The protein below binds the small molecule below.
Small molecule (SMILES): O=c1ccc2ccccc2o1

Sequence of chain 2.A:
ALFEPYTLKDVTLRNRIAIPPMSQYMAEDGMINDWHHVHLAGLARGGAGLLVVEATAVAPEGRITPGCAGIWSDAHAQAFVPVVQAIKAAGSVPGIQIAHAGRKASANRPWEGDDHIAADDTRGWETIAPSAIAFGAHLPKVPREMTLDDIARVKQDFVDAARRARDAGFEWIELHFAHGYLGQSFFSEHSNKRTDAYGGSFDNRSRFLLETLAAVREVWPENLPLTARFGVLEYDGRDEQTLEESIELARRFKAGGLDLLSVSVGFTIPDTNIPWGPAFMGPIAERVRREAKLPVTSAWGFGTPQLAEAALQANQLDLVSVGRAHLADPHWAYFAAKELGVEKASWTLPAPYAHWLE

Sequence of chain 1.A:
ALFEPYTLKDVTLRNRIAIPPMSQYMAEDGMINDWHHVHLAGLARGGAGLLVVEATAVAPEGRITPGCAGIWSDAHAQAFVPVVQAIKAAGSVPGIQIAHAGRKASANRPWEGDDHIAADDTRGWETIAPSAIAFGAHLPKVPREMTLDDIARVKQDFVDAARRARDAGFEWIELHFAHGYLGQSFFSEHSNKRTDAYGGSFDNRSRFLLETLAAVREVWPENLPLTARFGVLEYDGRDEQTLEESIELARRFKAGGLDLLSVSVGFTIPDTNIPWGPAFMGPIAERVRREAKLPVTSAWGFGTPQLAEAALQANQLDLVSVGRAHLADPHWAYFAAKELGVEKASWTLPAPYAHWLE

Binding-site contacts:
Ligand atom O2 contacts residue ALA92 of chain 1.A at 3.5 Å.
Ligand atom C5 contacts residue TRP37 of chain 2.A at 4.5 Å (hydrophobic).
Ligand atom C4 contacts residue TRP37 of chain 2.A at 4.2 Å (hydrophobic).
Ligand atom C3 contacts residue ALA91 of chain 1.A at 4.2 Å (hydrophobic).
Ligand atom O1 contacts residue ALA92 of chain 1.A at 3.8 Å.
Ligand atom C1 contacts residue PRO352 of chain 1.A at 3.9 Å (hydrophobic).
Ligand atom C9 contacts residue ALA91 of chain 1.A at 3.7 Å (hydrophobic).
Ligand atom C2 contacts residue ALA91 of chain 1.A at 4.0 Å (hydrophobic).
Ligand atom C7 contacts residue TRP37 of chain 2.A at 4.2 Å (hydrophobic).
Ligand atom C1 contacts residue TRP37 of chain 2.A at 4.2 Å (hydrophobic).
Ligand atom C9 contacts residue ARG47 of chain 1.A at 4.4 Å.
Ligand atom C8 contacts residue ALA91 of chain 1.A at 4.1 Å (hydrophobic).
Ligand atom O1 contacts residue ALA91 of chain 1.A at 4.2 Å.
Ligand atom O2 contacts residue ARG47 of chain 1.A at 4.2 Å.
Ligand atom C2 contacts residue PRO352 of chain 1.A at 4.1 Å (hydrophobic).
Ligand atom C8 contacts residue ARG47 of chain 1.A at 3.7 Å.
Ligand atom C9 contacts residue TRP37 of chain 2.A at 3.9 Å (hydrophobic).
Ligand atom C1 contacts residue ALA91 of chain 1.A at 3.7 Å (hydrophobic).
Ligand atom C4 contacts residue MET28 of chain 2.A at 4.1 Å (hydrophobic).
Ligand atom O2 contacts residue ALA91 of chain 1.A at 3.5 Å (h-bond).
Ligand atom O1 contacts residue PRO352 of chain 1.A at 3.3 Å.
Ligand atom C7 contacts residue ARG47 of chain 1.A at 3.7 Å.
Ligand atom C1 contacts residue ALA92 of chain 1.A at 3.9 Å (hydrophobic).
Ligand atom C8 contacts residue ALA92 of chain 1.A at 4.5 Å (hydrophobic).
Ligand atom C3 contacts residue MET28 of chain 2.A at 4.1 Å (hydrophobic).
Ligand atom C4 contacts residue ALA91 of chain 1.A at 4.0 Å (hydrophobic).
Ligand atom C8 contacts residue TRP37 of chain 2.A at 3.9 Å (hydrophobic).
Ligand atom C7 contacts residue ALA91 of chain 1.A at 4.1 Å (hydrophobic).
Ligand atom C5 contacts residue MET28 of chain 2.A at 3.6 Å (hydrophobic).
Ligand atom C6 contacts residue MET28 of chain 2.A at 4.4 Å (hydrophobic).
Ligand atom O2 contacts residue TRP37 of chain 2.A at 3.8 Å.
Ligand atom C9 contacts residue ALA92 of chain 1.A at 4.3 Å (hydrophobic).